This small molecule binds to this protein.
Small molecule (SMILES): CNC(=O)c1c(NC(=O)c2nc([C@H]3CCOC3)cnc2Nc2cncnc2)cnn1C

Sequence of chain 1.B:
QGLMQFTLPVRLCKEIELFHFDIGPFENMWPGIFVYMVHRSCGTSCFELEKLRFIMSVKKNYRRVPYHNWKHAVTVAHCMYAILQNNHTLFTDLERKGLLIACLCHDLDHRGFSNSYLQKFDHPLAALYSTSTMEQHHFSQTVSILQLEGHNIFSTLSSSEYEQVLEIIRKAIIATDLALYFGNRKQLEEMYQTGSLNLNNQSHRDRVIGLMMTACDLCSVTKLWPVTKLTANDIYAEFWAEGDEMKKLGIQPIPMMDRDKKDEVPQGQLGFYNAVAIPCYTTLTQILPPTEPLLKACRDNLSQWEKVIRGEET

Binding-site contacts:
Ligand atom N3 contacts residue MET267 of chain 1.B at 3.8 Å.
Ligand atom C1 contacts residue MET267 of chain 1.B at 3.6 Å (hydrophobic).
Ligand atom C26 contacts residue VAL232 of chain 1.B at 3.8 Å (hydrophobic).
Ligand atom N28 contacts residue VAL232 of chain 1.B at 3.9 Å.
Ligand atom O12 contacts residue PHE250 of chain 1.B at 3.6 Å.
Ligand atom N17 contacts residue TYR78 of chain 1.B at 3.9 Å.
Ligand atom N20 contacts residue PHE250 of chain 1.B at 3.8 Å.
Ligand atom C29 contacts residue THR239 of chain 1.B at 3.4 Å.
Ligand atom C22 contacts residue PHE283 of chain 1.B at 3.8 Å (hydrophobic).
Ligand atom C24 contacts residue PHE283 of chain 1.B at 3.8 Å (hydrophobic).
Ligand atom N30 contacts residue THR242 of chain 1.B at 3.4 Å.
Ligand atom N11 contacts residue PHE283 of chain 1.B at 3.5 Å.
Ligand atom C21 contacts residue PHE283 of chain 1.B at 3.6 Å (hydrophobic).
Ligand atom N11 contacts residue PHE250 of chain 1.B at 3.8 Å.
Ligand atom N28 contacts residue GLN280 of chain 1.B at 3.8 Å.
Ligand atom N20 contacts residue PHE283 of chain 1.B at 3.7 Å.
Ligand atom C27 contacts residue GLN280 of chain 1.B at 3.2 Å.
Ligand atom O25 contacts residue PHE283 of chain 1.B at 3.7 Å.
Ligand atom C4 contacts residue GLN280 of chain 1.B at 3.8 Å.
Ligand atom C15 contacts residue LEU189 of chain 1.B at 3.7 Å (hydrophobic).
Ligand atom N30 contacts residue SER231 of chain 1.B at 3.3 Å.
Ligand atom C5 contacts residue MET267 of chain 1.B at 3.7 Å (hydrophobic).
Ligand atom C6 contacts residue MET267 of chain 1.B at 3.8 Å (hydrophobic).
Ligand atom O25 contacts residue GLN280 of chain 1.B at 2.7 Å (h-bond).
Ligand atom C7 contacts residue MET267 of chain 1.B at 3.7 Å (hydrophobic).
Ligand atom C24 contacts residue PHE250 of chain 1.B at 3.8 Å (hydrophobic).
Ligand atom N3 contacts residue GLY279 of chain 1.B at 3.8 Å.
Ligand atom C18 contacts residue LEU229 of chain 1.B at 3.6 Å (hydrophobic).
Ligand atom C6 contacts residue PHE283 of chain 1.B at 3.6 Å (hydrophobic).
Ligand atom C1 contacts residue PHE283 of chain 1.B at 3.6 Å (hydrophobic).
Ligand atom C5 contacts residue PHE283 of chain 1.B at 3.6 Å (hydrophobic).
Ligand atom C27 contacts residue VAL232 of chain 1.B at 3.7 Å (hydrophobic).
Ligand atom N28 contacts residue ALA243 of chain 1.B at 3.6 Å.
Ligand atom C29 contacts residue ALA243 of chain 1.B at 3.8 Å (hydrophobic).
Ligand atom N9 contacts residue PHE283 of chain 1.B at 3.9 Å.
Ligand atom N2 contacts residue MET267 of chain 1.B at 3.6 Å (h-bond).
Ligand atom C29 contacts residue SER231 of chain 1.B at 3.7 Å.
Ligand atom N28 contacts residue THR239 of chain 1.B at 3.5 Å (h-bond).
Ligand atom O8 contacts residue MET267 of chain 1.B at 3.8 Å.
Ligand atom C4 contacts residue TYR247 of chain 1.B at 3.8 Å (hydrophobic).